Sequence of chain 1.L:
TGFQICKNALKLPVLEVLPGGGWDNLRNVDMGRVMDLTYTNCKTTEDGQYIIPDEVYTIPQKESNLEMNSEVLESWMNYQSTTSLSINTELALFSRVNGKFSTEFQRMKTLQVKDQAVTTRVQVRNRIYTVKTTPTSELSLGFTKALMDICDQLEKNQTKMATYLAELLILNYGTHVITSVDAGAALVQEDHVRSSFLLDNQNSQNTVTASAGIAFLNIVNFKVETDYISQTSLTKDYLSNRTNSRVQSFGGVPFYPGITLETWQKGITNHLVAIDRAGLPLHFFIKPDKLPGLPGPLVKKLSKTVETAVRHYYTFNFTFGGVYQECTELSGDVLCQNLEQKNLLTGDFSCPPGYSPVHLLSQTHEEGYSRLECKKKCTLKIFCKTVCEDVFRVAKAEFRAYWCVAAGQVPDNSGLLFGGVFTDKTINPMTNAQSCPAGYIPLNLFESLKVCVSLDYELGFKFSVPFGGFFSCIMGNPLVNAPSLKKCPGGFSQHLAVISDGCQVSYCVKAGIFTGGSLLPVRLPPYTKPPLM

The protein below binds the small molecule below.
Small molecule (SMILES): OC[C@H]1O[C@H](O[C@H]2[C@H](O)[C@@H](O)[C@H](OCCCCCCC3CCCCC3)O[C@@H]2CO)[C@H](O)[C@@H](O)[C@@H]1O

Binding-site contacts:
Ligand atom O1 contacts residue GLY410 of chain 1.L at 3.9 Å.
Ligand atom C2 contacts residue GLY410 of chain 1.L at 4.2 Å.
Ligand atom C4 contacts residue GLY410 of chain 1.L at 3.8 Å.
Ligand atom C32 contacts residue MET89 of chain 1.L at 3.5 Å (hydrophobic).
Ligand atom C2 contacts residue TYR250 of chain 1.L at 3.9 Å (hydrophobic).
Ligand atom C10 contacts residue SER412 of chain 1.L at 4.3 Å.
Ligand atom C12 contacts residue LEU414 of chain 1.L at 4.1 Å (hydrophobic).
Ligand atom C5 contacts residue PHE434 of chain 1.L at 4.4 Å (hydrophobic).
Ligand atom C41 contacts residue SER412 of chain 1.L at 3.9 Å.
Ligand atom O10 contacts residue SER412 of chain 1.L at 3.6 Å (h-bond).
Ligand atom O6 contacts residue SER412 of chain 1.L at 3.8 Å.
Ligand atom C50 contacts residue TYR411 of chain 1.L at 3.6 Å (hydrophobic).
Ligand atom O4 contacts residue PHE434 of chain 1.L at 3.7 Å.
Ligand atom C3 contacts residue TYR250 of chain 1.L at 3.9 Å (hydrophobic).
Ligand atom C52 contacts residue LEU414 of chain 1.L at 3.6 Å (hydrophobic).
Ligand atom C4 contacts residue PHE434 of chain 1.L at 4.3 Å (hydrophobic).
Ligand atom C5 contacts residue GLY410 of chain 1.L at 4.0 Å.
Ligand atom C60 contacts residue TYR411 of chain 1.L at 4.2 Å (hydrophobic).
Ligand atom C6 contacts residue TYR250 of chain 1.L at 4.2 Å (hydrophobic).
Ligand atom C41 contacts residue ARG413 of chain 1.L at 4.2 Å.
Ligand atom C21 contacts residue SER412 of chain 1.L at 4.0 Å.
Ligand atom C6 contacts residue PHE434 of chain 1.L at 4.1 Å (hydrophobic).
Ligand atom O2 contacts residue GLY410 of chain 1.L at 3.1 Å (h-bond).
Ligand atom O5 contacts residue TYR250 of chain 1.L at 3.2 Å (h-bond).
Ligand atom C51 contacts residue LEU414 of chain 1.L at 3.8 Å (hydrophobic).
Ligand atom C50 contacts residue SER412 of chain 1.L at 3.5 Å.
Ligand atom O3 contacts residue TYR250 of chain 1.L at 2.8 Å (h-bond).
Ligand atom C51 contacts residue SER412 of chain 1.L at 4.4 Å.
Ligand atom O4 contacts residue GLY410 of chain 1.L at 2.6 Å (h-bond).
Ligand atom O60 contacts residue SER412 of chain 1.L at 4.2 Å.
Ligand atom C62 contacts residue LEU414 of chain 1.L at 3.4 Å (hydrophobic).
Ligand atom C42 contacts residue MET89 of chain 1.L at 4.1 Å (hydrophobic).
Ligand atom C51 contacts residue ARG413 of chain 1.L at 4.3 Å.
Ligand atom O50 contacts residue SER412 of chain 1.L at 3.6 Å.
Ligand atom O50 contacts residue TYR411 of chain 1.L at 3.3 Å.
Ligand atom C60 contacts residue SER412 of chain 1.L at 3.2 Å.
Ligand atom C31 contacts residue SER412 of chain 1.L at 4.3 Å.
Ligand atom C6 contacts residue SER412 of chain 1.L at 4.1 Å.
Ligand atom C1 contacts residue TYR250 of chain 1.L at 3.4 Å (hydrophobic).
Ligand atom O6 contacts residue TYR250 of chain 1.L at 4.1 Å.